Sequence of chain 1.B:
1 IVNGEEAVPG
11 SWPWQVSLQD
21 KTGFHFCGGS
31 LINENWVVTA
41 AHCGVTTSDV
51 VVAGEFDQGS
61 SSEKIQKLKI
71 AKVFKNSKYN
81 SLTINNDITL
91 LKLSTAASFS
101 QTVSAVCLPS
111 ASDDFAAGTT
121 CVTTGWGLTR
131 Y

A small-molecule ligand and the protein it binds are described below.
Small molecule (SMILES): CC(C)OP(=O)(O)O

Binding-site contacts:
Ligand atom C1 contacts residue SER47 of chain 1.C at 3.7 Å.
Ligand atom P contacts residue SER66 of chain 1.C at 4.3 Å.
Ligand atom C2 contacts residue CYS43 of chain 1.C at 3.7 Å (hydrophobic).
Ligand atom C2 contacts residue MET44 of chain 1.C at 4.3 Å (hydrophobic).
Ligand atom O2P contacts residue SER47 of chain 1.C at 2.5 Å (h-bond).
Ligand atom C3 contacts residue MET44 of chain 1.C at 3.5 Å (hydrophobic).
Ligand atom P contacts residue GLY45 of chain 1.C at 4.3 Å.
Ligand atom O3P contacts residue CYS43 of chain 1.C at 3.7 Å.
Ligand atom O3P contacts residue MET44 of chain 1.C at 3.7 Å.
Ligand atom O3P contacts residue SER47 of chain 1.C at 2.5 Å (h-bond).
Ligand atom C1 contacts residue VAL65 of chain 1.C at 4.2 Å (hydrophobic).
Ligand atom O1P contacts residue CYS43 of chain 1.C at 4.3 Å.
Ligand atom C1 contacts residue GLY68 of chain 1.C at 3.8 Å.
Ligand atom P contacts residue HIS42 of chain 1.B at 3.4 Å.
Ligand atom C2 contacts residue SER66 of chain 1.C at 4.4 Å.
Ligand atom O1P contacts residue HIS42 of chain 1.B at 4.2 Å.
Ligand atom C2 contacts residue SER47 of chain 1.C at 3.3 Å.
Ligand atom O2P contacts residue SER66 of chain 1.C at 4.5 Å.
Ligand atom C3 contacts residue CYS43 of chain 1.C at 3.5 Å (hydrophobic).
Ligand atom O1P contacts residue SER47 of chain 1.C at 2.5 Å (h-bond).
Ligand atom O3P contacts residue ASP46 of chain 1.C at 3.6 Å.
Ligand atom O2P contacts residue HIS42 of chain 1.B at 2.6 Å (h-bond).
Ligand atom O1P contacts residue SER66 of chain 1.C at 4.0 Å.
Ligand atom C1 contacts residue TRP67 of chain 1.C at 3.2 Å (hydrophobic).
Ligand atom P contacts residue SER47 of chain 1.C at 1.6 Å.
Ligand atom C1 contacts residue SER66 of chain 1.C at 3.5 Å.
Ligand atom O3P contacts residue GLY45 of chain 1.C at 2.9 Å (h-bond).

Sequence of chain 1.C:
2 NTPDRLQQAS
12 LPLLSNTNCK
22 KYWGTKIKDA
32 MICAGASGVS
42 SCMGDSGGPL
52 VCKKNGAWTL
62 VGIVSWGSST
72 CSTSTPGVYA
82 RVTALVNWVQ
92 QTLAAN